Sequence of chain 1.G:
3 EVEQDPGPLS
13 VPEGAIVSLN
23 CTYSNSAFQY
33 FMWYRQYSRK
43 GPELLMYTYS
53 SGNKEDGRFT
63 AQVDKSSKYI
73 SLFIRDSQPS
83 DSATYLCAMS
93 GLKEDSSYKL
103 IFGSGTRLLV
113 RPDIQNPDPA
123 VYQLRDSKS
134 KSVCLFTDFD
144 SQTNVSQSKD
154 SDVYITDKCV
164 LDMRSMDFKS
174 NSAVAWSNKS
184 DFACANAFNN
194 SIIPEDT

Binding-site contacts:
Ligand atom NH2 contacts residue ASP101 of chain 1.H at 2.7 Å (salt-bridge).
Ligand atom CG2 contacts residue TYR100 of chain 1.E at 3.3 Å (hydrophobic).
Ligand atom O contacts residue LEU94 of chain 1.G at 3.4 Å.
Ligand atom OE1 contacts residue ARG66 of chain 1.E at 3.3 Å (salt-bridge).
Ligand atom OXT contacts residue TYR85 of chain 1.E at 3.2 Å (h-bond).
Ligand atom CB contacts residue THR144 of chain 1.E at 3.3 Å.
Ligand atom C contacts residue TYR160 of chain 1.E at 3.4 Å (hydrophobic).
Ligand atom N contacts residue TYR8 of chain 1.E at 3.0 Å (h-bond).
Ligand atom N contacts residue TYR100 of chain 1.E at 3.1 Å (h-bond).
Ligand atom CB contacts residue TRP168 of chain 1.E at 3.4 Å (hydrophobic).
Ligand atom N contacts residue TYR100 of chain 1.G at 3.4 Å (h-bond).
Ligand atom N contacts residue LYS67 of chain 1.E at 3.3 Å (salt-bridge).
Ligand atom OE2 contacts residue ARG66 of chain 1.E at 3.1 Å (salt-bridge).
Ligand atom N contacts residue GLN98 of chain 1.H at 3.3 Å (h-bond).
Ligand atom CA contacts residue GLU64 of chain 1.E at 3.4 Å.
Ligand atom NH2 contacts residue ALA100 of chain 1.H at 3.3 Å.
Ligand atom CD2 contacts residue GLN98 of chain 1.H at 3.1 Å.
Ligand atom NE2 contacts residue THR74 of chain 1.E at 3.2 Å (h-bond).
Ligand atom O contacts residue TYR160 of chain 1.E at 2.5 Å (h-bond).
Ligand atom CG2 contacts residue GLN31 of chain 1.G at 3.2 Å.
Ligand atom CG contacts residue TYR100 of chain 1.E at 3.0 Å (hydrophobic).
Ligand atom ND1 contacts residue GLU64 of chain 1.E at 3.2 Å (salt-bridge).
Ligand atom N contacts residue ASP78 of chain 1.E at 3.1 Å (salt-bridge).
Ligand atom O contacts residue GLN98 of chain 1.H at 3.1 Å (h-bond).
Ligand atom O contacts residue LYS147 of chain 1.E at 2.8 Å (salt-bridge).
Ligand atom NH1 contacts residue GLN97 of chain 1.H at 3.1 Å (h-bond).
Ligand atom O contacts residue LYS67 of chain 1.E at 3.2 Å.
Ligand atom OXT contacts residue LYS147 of chain 1.E at 3.2 Å (salt-bridge).
Ligand atom N contacts residue TYR172 of chain 1.E at 2.8 Å (h-bond).
Ligand atom OXT contacts residue THR144 of chain 1.E at 2.7 Å (h-bond).
Ligand atom O contacts residue GLN97 of chain 1.H at 3.2 Å (h-bond).
Ligand atom CG1 contacts residue THR74 of chain 1.E at 3.4 Å.
Ligand atom NE2 contacts residue GLN98 of chain 1.H at 3.2 Å (h-bond).
Ligand atom O contacts residue TYR100 of chain 1.G at 2.8 Å (h-bond).
Ligand atom O contacts residue TRP148 of chain 1.E at 3.1 Å (h-bond).
Ligand atom C contacts residue LYS147 of chain 1.E at 3.4 Å.
Ligand atom O contacts residue LYS67 of chain 1.E at 3.0 Å (salt-bridge).
Ligand atom SG contacts residue ASP78 of chain 1.E at 3.2 Å.
Ligand atom NE2 contacts residue SER98 of chain 1.G at 3.3 Å (h-bond).
Ligand atom CD2 contacts residue THR74 of chain 1.E at 3.2 Å.

A small-molecule ligand and the protein it binds are described below.
Small molecule (SMILES): CSCC[C@H](NC(=O)[C@@H](N)CC1=NC=NC1)C(=O)N[C@H](C(=O)N[C@@H](CCC(=O)O)C(=O)N[C@H](C(=O)N[C@H](C(=O)N[C@@H](CCCN=C(N)N)C(=O)N[C@@H](Cc1cnc[nH]1)C(=O)N[C@@H](CS)C(=O)O)C(C)C)C(C)C)[C@@H](C)O

Sequence of chain 1.H:
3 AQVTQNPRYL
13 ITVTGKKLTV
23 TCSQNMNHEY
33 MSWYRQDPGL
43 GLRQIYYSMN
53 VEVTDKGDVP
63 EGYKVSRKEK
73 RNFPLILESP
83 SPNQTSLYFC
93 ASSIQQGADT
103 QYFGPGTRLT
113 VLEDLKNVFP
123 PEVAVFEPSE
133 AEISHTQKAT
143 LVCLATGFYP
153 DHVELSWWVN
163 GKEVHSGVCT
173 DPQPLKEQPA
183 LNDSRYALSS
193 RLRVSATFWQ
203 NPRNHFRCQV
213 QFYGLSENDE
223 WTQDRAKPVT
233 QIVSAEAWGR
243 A

Sequence of chain 1.E:
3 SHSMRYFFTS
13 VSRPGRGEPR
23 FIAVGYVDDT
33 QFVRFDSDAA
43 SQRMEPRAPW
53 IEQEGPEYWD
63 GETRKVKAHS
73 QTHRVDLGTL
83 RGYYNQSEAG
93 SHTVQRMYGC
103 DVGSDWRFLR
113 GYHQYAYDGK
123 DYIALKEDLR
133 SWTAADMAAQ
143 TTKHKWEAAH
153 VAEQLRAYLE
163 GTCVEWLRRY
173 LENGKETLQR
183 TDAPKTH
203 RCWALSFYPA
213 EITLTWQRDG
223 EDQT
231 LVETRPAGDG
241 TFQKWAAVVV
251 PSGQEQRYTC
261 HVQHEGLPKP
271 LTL